The small molecule below binds the protein below.
Small molecule (SMILES): O=C(O)[C@@H](O)CS(=O)(=O)O

Binding-site contacts:
Ligand atom S contacts residue LEU40 of chain 1.C at 3.6 Å.
Ligand atom S contacts residue ARG41 of chain 1.C at 3.6 Å.
Ligand atom O12 contacts residue LEU220 of chain 1.C at 4.2 Å.
Ligand atom O11 contacts residue LYS84 of chain 1.C at 3.8 Å.
Ligand atom C2 contacts residue GLU82 of chain 1.C at 3.6 Å.
Ligand atom O1S contacts residue GLU82 of chain 1.C at 3.0 Å.
Ligand atom C1 contacts residue GLY85 of chain 1.C at 3.4 Å.
Ligand atom O12 contacts residue ARG216 of chain 1.C at 3.5 Å.
Ligand atom O2 contacts residue HIS213 of chain 1.C at 4.1 Å.
Ligand atom O3S contacts residue LEU40 of chain 1.C at 2.7 Å (h-bond).
Ligand atom O2S contacts residue GLU82 of chain 1.C at 3.3 Å (salt-bridge).
Ligand atom O3S contacts residue ARG41 of chain 1.C at 2.6 Å (salt-bridge).
Ligand atom S contacts residue ASN95 of chain 1.C at 3.7 Å.
Ligand atom O2 contacts residue THR115 of chain 1.C at 3.6 Å.
Ligand atom C1 contacts residue TYR160 of chain 1.C at 4.2 Å (hydrophobic).
Ligand atom C1 contacts residue HIS213 of chain 1.C at 3.7 Å.
Ligand atom O2S contacts residue LEU40 of chain 1.C at 3.6 Å (h-bond).
Ligand atom O3S contacts residue ASN95 of chain 1.C at 4.0 Å.
Ligand atom O2S contacts residue ASP38 of chain 1.C at 3.8 Å.
Ligand atom O3S contacts residue HIS213 of chain 1.C at 4.1 Å.
Ligand atom C2 contacts residue HIS213 of chain 1.C at 4.1 Å.
Ligand atom O12 contacts residue HIS213 of chain 1.C at 3.5 Å.
Ligand atom C3 contacts residue HIS213 of chain 1.C at 3.8 Å.
Ligand atom C3 contacts residue GLU82 of chain 1.C at 4.2 Å.
Ligand atom S contacts residue GLU82 of chain 1.C at 3.8 Å.
Ligand atom O1S contacts residue ASN95 of chain 1.C at 2.7 Å (h-bond).
Ligand atom C3 contacts residue GLY85 of chain 1.C at 3.8 Å.
Ligand atom C2 contacts residue GLY85 of chain 1.C at 3.5 Å.
Ligand atom O11 contacts residue TYR160 of chain 1.C at 3.0 Å (h-bond).
Ligand atom C1 contacts residue LYS84 of chain 1.C at 3.7 Å.
Ligand atom O11 contacts residue GLY85 of chain 1.C at 3.8 Å.
Ligand atom O12 contacts residue GLY85 of chain 1.C at 3.6 Å.
Ligand atom O2 contacts residue ASN116 of chain 1.C at 3.3 Å (h-bond).
Ligand atom O1S contacts residue ARG41 of chain 1.C at 3.2 Å (salt-bridge).
Ligand atom O2S contacts residue ARG41 of chain 1.C at 3.6 Å.
Ligand atom O2S contacts residue ASN116 of chain 1.C at 3.9 Å.
Ligand atom O12 contacts residue LYS84 of chain 1.C at 3.8 Å.
Ligand atom O2S contacts residue ASN95 of chain 1.C at 3.8 Å.
Ligand atom C2 contacts residue LYS84 of chain 1.C at 4.3 Å.
Ligand atom O2 contacts residue GLU82 of chain 1.C at 3.3 Å (salt-bridge).

Sequence of chain 1.C:
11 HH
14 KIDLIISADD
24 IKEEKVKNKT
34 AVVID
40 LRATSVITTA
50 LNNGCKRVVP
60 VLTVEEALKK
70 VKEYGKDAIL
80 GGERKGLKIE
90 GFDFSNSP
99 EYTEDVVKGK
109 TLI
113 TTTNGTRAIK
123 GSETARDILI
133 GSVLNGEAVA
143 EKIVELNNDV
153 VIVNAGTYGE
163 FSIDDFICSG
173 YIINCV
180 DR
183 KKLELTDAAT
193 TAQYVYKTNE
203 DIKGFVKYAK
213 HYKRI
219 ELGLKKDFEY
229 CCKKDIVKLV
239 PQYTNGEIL